Binding-site contacts:
Ligand atom C2 contacts residue MAN5 of chain 1.H at 3.3 Å.
Ligand atom O5 contacts residue MAN5 of chain 1.H at 4.4 Å.
Ligand atom N2 contacts residue MAN5 of chain 1.H at 2.8 Å (h-bond).
Ligand atom C7 contacts residue MAN5 of chain 1.H at 3.7 Å.
Ligand atom C1 contacts residue MAN5 of chain 1.H at 3.3 Å.
Ligand atom C8 contacts residue MAN5 of chain 1.H at 3.8 Å.

The protein below binds the small molecule below.
Small molecule (SMILES): CC(=O)N[C@@H]1[C@@H](O)[C@H](O)[C@@H](CO)O[C@H]1O